A small-molecule ligand and the protein it binds are described below.
Small molecule (SMILES): Cc1ccncc1NC(=O)[C@H](c1cccc(Cl)c1)N(C)C

Sequence of chain 1.A:
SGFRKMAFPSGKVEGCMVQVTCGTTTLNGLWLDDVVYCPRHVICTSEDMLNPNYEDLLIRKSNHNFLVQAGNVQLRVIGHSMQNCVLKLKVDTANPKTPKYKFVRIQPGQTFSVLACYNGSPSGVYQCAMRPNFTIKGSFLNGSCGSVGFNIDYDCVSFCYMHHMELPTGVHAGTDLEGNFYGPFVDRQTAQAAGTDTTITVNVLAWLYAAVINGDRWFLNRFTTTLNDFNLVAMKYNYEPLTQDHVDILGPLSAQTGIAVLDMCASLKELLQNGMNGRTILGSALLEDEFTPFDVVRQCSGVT

Binding-site contacts:
Ligand atom C7 contacts residue LEU141 of chain 1.A at 3.6 Å (hydrophobic).
Ligand atom C13 contacts residue MET165 of chain 1.A at 3.3 Å (hydrophobic).
Ligand atom C5 contacts residue MET165 of chain 1.A at 3.9 Å (hydrophobic).
Ligand atom C14 contacts residue HIS164 of chain 1.A at 3.9 Å.
Ligand atom C11 contacts residue MET49 of chain 1.A at 4.0 Å (hydrophobic).
Ligand atom C9 contacts residue ASN142 of chain 1.A at 3.8 Å.
Ligand atom O contacts residue GLU166 of chain 1.A at 2.9 Å (salt-bridge).
Ligand atom C15 contacts residue HIS164 of chain 1.A at 3.3 Å.
Ligand atom C5 contacts residue HIS163 of chain 1.A at 3.2 Å.
Ligand atom O contacts residue MET165 of chain 1.A at 3.4 Å.
Ligand atom C13 contacts residue ARG188 of chain 1.A at 3.6 Å.
Ligand atom C7 contacts residue GLU166 of chain 1.A at 3.7 Å.
Ligand atom C6 contacts residue PHE140 of chain 1.A at 3.2 Å (hydrophobic).
Ligand atom C12 contacts residue GLN189 of chain 1.A at 3.6 Å.
Ligand atom C6 contacts residue GLU166 of chain 1.A at 3.5 Å.
Ligand atom C3 contacts residue GLU166 of chain 1.A at 4.0 Å.
Ligand atom N1 contacts residue CYS145 of chain 1.A at 3.8 Å.
Ligand atom C5 contacts residue CYS145 of chain 1.A at 3.7 Å (hydrophobic).
Ligand atom N2 contacts residue HIS163 of chain 1.A at 2.7 Å (h-bond).
Ligand atom C12 contacts residue MET49 of chain 1.A at 3.7 Å (hydrophobic).
Ligand atom C6 contacts residue LEU141 of chain 1.A at 3.8 Å (hydrophobic).
Ligand atom C contacts residue ASN142 of chain 1.A at 3.8 Å.
Ligand atom C13 contacts residue MET49 of chain 1.A at 3.5 Å (hydrophobic).
Ligand atom C5 contacts residue GLU166 of chain 1.A at 3.6 Å.
Ligand atom C7 contacts residue ASN142 of chain 1.A at 3.7 Å.
Ligand atom C7 contacts residue PHE140 of chain 1.A at 3.8 Å (hydrophobic).
Ligand atom C6 contacts residue HIS163 of chain 1.A at 3.9 Å.
Ligand atom CL contacts residue ASP187 of chain 1.A at 3.3 Å.
Ligand atom C12 contacts residue ARG188 of chain 1.A at 3.7 Å.
Ligand atom C14 contacts residue MET165 of chain 1.A at 3.6 Å (hydrophobic).
Ligand atom C14 contacts residue MET49 of chain 1.A at 3.6 Å (hydrophobic).
Ligand atom CL contacts residue HIS41 of chain 1.A at 3.6 Å.
Ligand atom C11 contacts residue GLN189 of chain 1.A at 3.4 Å.
Ligand atom N2 contacts residue GLU166 of chain 1.A at 3.6 Å.
Ligand atom N2 contacts residue PHE140 of chain 1.A at 3.9 Å.
Ligand atom C1 contacts residue HIS41 of chain 1.A at 3.7 Å.
Ligand atom C15 contacts residue MET49 of chain 1.A at 4.0 Å (hydrophobic).
Ligand atom C8 contacts residue ASN142 of chain 1.A at 4.0 Å.
Ligand atom CL contacts residue MET165 of chain 1.A at 3.7 Å.
Ligand atom CL contacts residue HIS164 of chain 1.A at 3.7 Å.